A small-molecule ligand and the protein it binds are described below.
Small molecule (SMILES): CC(=O)N[C@@H]1[C@@H](O)[C@H](O)[C@@H](CO)O[C@H]1O

Sequence of chain 1.A:
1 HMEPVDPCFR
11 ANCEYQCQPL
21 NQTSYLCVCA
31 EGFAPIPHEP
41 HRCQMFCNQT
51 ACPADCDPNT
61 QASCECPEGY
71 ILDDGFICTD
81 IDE

Binding-site contacts:
Ligand atom C1 contacts residue ASN48 of chain 1.A at 1.4 Å.
Ligand atom C8 contacts residue CYS47 of chain 1.A at 4.4 Å (hydrophobic).
Ligand atom C7 contacts residue ASN48 of chain 1.A at 4.0 Å.
Ligand atom C7 contacts residue PRO35 of chain 1.A at 3.1 Å (hydrophobic).
Ligand atom C3 contacts residue PRO35 of chain 1.A at 4.0 Å (hydrophobic).
Ligand atom C5 contacts residue ASN48 of chain 1.A at 3.6 Å.
Ligand atom O5 contacts residue ASN48 of chain 1.A at 2.3 Å (h-bond).
Ligand atom O7 contacts residue ASN48 of chain 1.A at 3.9 Å.
Ligand atom N2 contacts residue ASN48 of chain 1.A at 3.2 Å (h-bond).
Ligand atom C2 contacts residue ASN48 of chain 1.A at 2.4 Å.
Ligand atom N2 contacts residue PRO35 of chain 1.A at 4.1 Å.
Ligand atom C7 contacts residue PHE46 of chain 1.A at 3.9 Å (hydrophobic).
Ligand atom C7 contacts residue ALA34 of chain 1.A at 4.3 Å (hydrophobic).
Ligand atom C8 contacts residue PHE46 of chain 1.A at 3.6 Å (hydrophobic).
Ligand atom N2 contacts residue PHE46 of chain 1.A at 3.7 Å.
Ligand atom O7 contacts residue PRO35 of chain 1.A at 3.1 Å (h-bond).
Ligand atom C4 contacts residue PRO35 of chain 1.A at 3.6 Å (hydrophobic).
Ligand atom O4 contacts residue ILE36 of chain 1.A at 3.7 Å.
Ligand atom O4 contacts residue PRO35 of chain 1.A at 2.3 Å (h-bond).
Ligand atom C8 contacts residue ILE36 of chain 1.A at 3.7 Å (hydrophobic).
Ligand atom O4 contacts residue PRO37 of chain 1.A at 4.2 Å.
Ligand atom O3 contacts residue ASN48 of chain 1.A at 4.0 Å.
Ligand atom O7 contacts residue CYS47 of chain 1.A at 4.2 Å.
Ligand atom C4 contacts residue ASN48 of chain 1.A at 4.2 Å.
Ligand atom C8 contacts residue ALA34 of chain 1.A at 2.9 Å (hydrophobic).
Ligand atom C8 contacts residue PRO35 of chain 1.A at 2.9 Å (hydrophobic).
Ligand atom C3 contacts residue ASN48 of chain 1.A at 3.7 Å.